Binding-site contacts:
Ligand atom OBB contacts residue ARG99 of chain 1.A at 2.6 Å (salt-bridge).
Ligand atom CBA contacts residue SER232 of chain 1.B at 3.8 Å.
Ligand atom CAK contacts residue ALA42 of chain 1.A at 3.7 Å (hydrophobic).
Ligand atom CBJ contacts residue ALA42 of chain 1.A at 3.5 Å (hydrophobic).
Ligand atom CAZ contacts residue ASP96 of chain 1.A at 3.5 Å.
Ligand atom OAJ contacts residue MET92 of chain 1.A at 2.9 Å (h-bond).
Ligand atom CBA contacts residue GLU18 of chain 1.A at 3.7 Å.
Ligand atom CBD contacts residue GLU18 of chain 1.A at 3.8 Å.
Ligand atom CAV contacts residue GLU235 of chain 1.B at 3.5 Å.
Ligand atom CBJ contacts residue LEU157 of chain 1.A at 3.7 Å (hydrophobic).
Ligand atom CBE contacts residue GLU90 of chain 1.A at 3.2 Å.
Ligand atom CBK contacts residue LEU231 of chain 1.B at 3.4 Å (hydrophobic).
Ligand atom NAH contacts residue TYR91 of chain 1.A at 3.5 Å.
Ligand atom OAJ contacts residue TYR91 of chain 1.A at 3.5 Å.
Ligand atom CAT contacts residue GLU235 of chain 1.B at 3.6 Å.
Ligand atom CBC contacts residue ASP96 of chain 1.A at 3.6 Å.
Ligand atom CAC contacts residue GLY95 of chain 1.A at 3.6 Å.
Ligand atom CBE contacts residue LEU157 of chain 1.A at 3.9 Å (hydrophobic).
Ligand atom CAG contacts residue VAL24 of chain 1.A at 3.8 Å (hydrophobic).
Ligand atom CBG contacts residue GLU235 of chain 1.B at 3.9 Å.
Ligand atom CAS contacts residue GLU235 of chain 1.B at 3.6 Å.
Ligand atom CBE contacts residue ALA42 of chain 1.A at 3.3 Å (hydrophobic).
Ligand atom NAN contacts residue GLU235 of chain 1.B at 3.0 Å (salt-bridge).
Ligand atom CAP contacts residue SER232 of chain 1.B at 3.6 Å.
Ligand atom CAR contacts residue SER232 of chain 1.B at 3.6 Å.
Ligand atom CAZ contacts residue SER232 of chain 1.B at 3.8 Å.
Ligand atom CBJ contacts residue PHE89 of chain 1.A at 3.6 Å (hydrophobic).
Ligand atom CAP contacts residue ARG99 of chain 1.A at 3.7 Å.
Ligand atom CBH contacts residue HIS94 of chain 1.A at 3.4 Å.
Ligand atom NAH contacts residue MET92 of chain 1.A at 2.9 Å (h-bond).
Ligand atom CBJ contacts residue GLU90 of chain 1.A at 3.3 Å.
Ligand atom NAH contacts residue GLY95 of chain 1.A at 3.5 Å.
Ligand atom CBD contacts residue GLY17 of chain 1.A at 3.5 Å.
Ligand atom OAW contacts residue ASN233 of chain 1.B at 3.0 Å (h-bond).
Ligand atom CAU contacts residue GLU235 of chain 1.B at 3.1 Å.
Ligand atom CBA contacts residue GLY17 of chain 1.A at 3.8 Å.
Ligand atom OAQ contacts residue VAL24 of chain 1.A at 3.6 Å.
Ligand atom OAW contacts residue SER232 of chain 1.B at 3.6 Å.
Ligand atom NAM contacts residue GLY95 of chain 1.A at 3.7 Å.
Ligand atom CAE contacts residue GLY95 of chain 1.A at 3.6 Å.

Sequence of chain 1.A:
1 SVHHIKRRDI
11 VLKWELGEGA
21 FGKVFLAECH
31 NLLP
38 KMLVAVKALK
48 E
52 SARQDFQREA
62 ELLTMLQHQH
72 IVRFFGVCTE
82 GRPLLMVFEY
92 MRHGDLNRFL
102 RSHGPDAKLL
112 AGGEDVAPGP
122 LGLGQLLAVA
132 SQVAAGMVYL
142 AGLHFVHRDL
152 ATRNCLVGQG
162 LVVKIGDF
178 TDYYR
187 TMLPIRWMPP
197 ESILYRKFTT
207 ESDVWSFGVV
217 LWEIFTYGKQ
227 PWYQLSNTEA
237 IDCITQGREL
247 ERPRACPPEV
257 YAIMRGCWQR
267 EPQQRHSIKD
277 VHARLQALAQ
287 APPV

This protein binds this small molecule.
Small molecule (SMILES): Nc1c(N2CCN(C3CCCCC3)CC2)cc(Nc2ccc(C(=O)O)cc2)c2c1C(=O)c1ccccc1C2=O

Sequence of chain 1.B:
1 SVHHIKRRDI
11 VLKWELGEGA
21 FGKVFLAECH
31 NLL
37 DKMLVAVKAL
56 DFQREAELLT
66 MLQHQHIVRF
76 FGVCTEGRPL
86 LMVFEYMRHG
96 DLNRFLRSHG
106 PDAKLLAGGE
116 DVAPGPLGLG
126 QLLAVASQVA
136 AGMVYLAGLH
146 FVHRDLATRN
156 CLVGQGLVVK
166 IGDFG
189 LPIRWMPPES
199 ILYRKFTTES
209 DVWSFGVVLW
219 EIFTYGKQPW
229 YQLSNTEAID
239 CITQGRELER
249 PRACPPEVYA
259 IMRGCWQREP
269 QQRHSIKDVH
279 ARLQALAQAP